A protein and the small-molecule ligand that binds it are described below.
Small molecule (SMILES): OC[C@H]1O[C@@H](O[C@@H]2[C@@H](O)[C@H](O)O[C@H](CO)[C@@H]2O)[C@H](O)[C@@H](O)[C@H]1O

Sequence of chain 1.F:
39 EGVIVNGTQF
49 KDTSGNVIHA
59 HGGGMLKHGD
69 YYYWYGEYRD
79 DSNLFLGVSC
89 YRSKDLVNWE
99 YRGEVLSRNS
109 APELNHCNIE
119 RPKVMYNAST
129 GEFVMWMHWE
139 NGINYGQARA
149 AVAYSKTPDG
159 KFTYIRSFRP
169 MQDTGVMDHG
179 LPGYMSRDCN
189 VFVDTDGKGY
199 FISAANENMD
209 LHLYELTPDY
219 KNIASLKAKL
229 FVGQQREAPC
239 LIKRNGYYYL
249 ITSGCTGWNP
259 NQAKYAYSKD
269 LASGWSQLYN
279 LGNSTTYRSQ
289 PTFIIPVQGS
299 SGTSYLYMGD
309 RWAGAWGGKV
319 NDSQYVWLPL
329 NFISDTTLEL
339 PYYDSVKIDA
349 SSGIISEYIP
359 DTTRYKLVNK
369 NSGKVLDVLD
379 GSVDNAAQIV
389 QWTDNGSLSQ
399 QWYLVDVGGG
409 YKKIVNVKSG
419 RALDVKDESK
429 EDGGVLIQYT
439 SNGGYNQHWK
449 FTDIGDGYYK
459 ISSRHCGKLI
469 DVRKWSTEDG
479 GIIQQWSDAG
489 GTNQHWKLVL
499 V

Binding-site contacts:
Ligand atom O3 contacts residue TRP256 of chain 1.F at 3.8 Å.
Ligand atom O3 contacts residue GLY255 of chain 1.F at 3.8 Å.
Ligand atom O1 contacts residue TYR143 of chain 1.F at 3.8 Å.
Ligand atom C3 contacts residue GLU118 of chain 1.F at 3.2 Å.
Ligand atom O4 contacts residue TRP256 of chain 1.F at 3.4 Å (h-bond).
Ligand atom O2 contacts residue TYR143 of chain 1.F at 2.3 Å (h-bond).
Ligand atom C4 contacts residue ARG119 of chain 1.F at 3.9 Å.
Ligand atom O6 contacts residue GLU235 of chain 1.F at 3.1 Å (salt-bridge).
Ligand atom C4 contacts residue GLN288 of chain 1.F at 4.3 Å.
Ligand atom C1 contacts residue TYR143 of chain 1.F at 3.4 Å (hydrophobic).
Ligand atom O3 contacts residue ARG119 of chain 1.F at 4.2 Å.
Ligand atom C6 contacts residue GLU235 of chain 1.F at 3.0 Å.
Ligand atom C5 contacts residue GLN288 of chain 1.F at 4.3 Å.
Ligand atom O2 contacts residue TRP256 of chain 1.F at 3.0 Å.
Ligand atom C5 contacts residue ASP186 of chain 1.F at 3.8 Å.
Ligand atom O4 contacts residue GLY255 of chain 1.F at 2.7 Å.
Ligand atom C4 contacts residue GLU118 of chain 1.F at 4.3 Å.
Ligand atom O4 contacts residue GLN288 of chain 1.F at 3.3 Å (h-bond).
Ligand atom C3 contacts residue ASP186 of chain 1.F at 3.9 Å.
Ligand atom C2 contacts residue TYR143 of chain 1.F at 3.6 Å (hydrophobic).
Ligand atom O6 contacts residue GLN288 of chain 1.F at 3.3 Å (h-bond).
Ligand atom O2 contacts residue GLU118 of chain 1.F at 3.0 Å (salt-bridge).
Ligand atom O4 contacts residue TRP310 of chain 1.F at 4.3 Å.
Ligand atom C3 contacts residue TRP256 of chain 1.F at 4.3 Å (hydrophobic).
Ligand atom O1 contacts residue TRP256 of chain 1.F at 4.1 Å.
Ligand atom C6 contacts residue ASP186 of chain 1.F at 3.4 Å.
Ligand atom O4 contacts residue ARG119 of chain 1.F at 3.0 Å (salt-bridge).
Ligand atom O5 contacts residue GLY255 of chain 1.F at 3.5 Å (h-bond).
Ligand atom C3 contacts residue TYR143 of chain 1.F at 4.2 Å (hydrophobic).
Ligand atom C6 contacts residue GLY255 of chain 1.F at 4.3 Å.
Ligand atom O6 contacts residue GLY252 of chain 1.F at 4.2 Å.
Ligand atom O3 contacts residue GLU118 of chain 1.F at 2.8 Å (salt-bridge).
Ligand atom C6 contacts residue GLN288 of chain 1.F at 3.1 Å.
Ligand atom C2 contacts residue TRP256 of chain 1.F at 3.4 Å (hydrophobic).
Ligand atom O4 contacts residue ASP186 of chain 1.F at 4.0 Å.
Ligand atom C5 contacts residue GLU235 of chain 1.F at 3.5 Å.
Ligand atom O6 contacts residue GLY255 of chain 1.F at 3.1 Å (h-bond).
Ligand atom C2 contacts residue GLU118 of chain 1.F at 4.0 Å.
Ligand atom C4 contacts residue ASP186 of chain 1.F at 3.3 Å.
Ligand atom C4 contacts residue GLY255 of chain 1.F at 3.6 Å.